The small molecule below binds the protein below.
Small molecule (SMILES): CCCCCCCCCP(=O)(C(C)C)C(C)C

Binding-site contacts:
Ligand atom C02 contacts residue GLU783 of chain 1.A at 4.0 Å.
Ligand atom C07 contacts residue TYR746 of chain 1.A at 3.8 Å (hydrophobic).
Ligand atom C08 contacts residue TYR746 of chain 1.A at 4.3 Å (hydrophobic).
Ligand atom C14 contacts residue ARG843 of chain 1.A at 3.4 Å.
Ligand atom C06 contacts residue ASP803 of chain 1.A at 3.0 Å.
Ligand atom C16 contacts residue TYR746 of chain 1.A at 4.2 Å (hydrophobic).
Ligand atom C04 contacts residue PHE840 of chain 1.A at 4.2 Å (hydrophobic).
Ligand atom C05 contacts residue ASP803 of chain 1.A at 3.5 Å.
Ligand atom C12 contacts residue ARG843 of chain 1.A at 4.4 Å.
Ligand atom C13 contacts residue ILE847 of chain 1.A at 3.8 Å (hydrophobic).
Ligand atom C01 contacts residue VAL776 of chain 1.A at 4.2 Å (hydrophobic).
Ligand atom C17 contacts residue ARG1009 of chain 1.A at 3.8 Å.
Ligand atom C05 contacts residue PHE840 of chain 1.A at 4.1 Å (hydrophobic).
Ligand atom C17 contacts residue ASN742 of chain 1.A at 3.8 Å.
Ligand atom C06 contacts residue ARG843 of chain 1.A at 4.2 Å.
Ligand atom C16 contacts residue PHE745 of chain 1.A at 4.0 Å (hydrophobic).
Ligand atom C07 contacts residue LEU779 of chain 1.A at 3.7 Å (hydrophobic).
Ligand atom C01 contacts residue LEU807 of chain 1.A at 3.9 Å (hydrophobic).
Ligand atom P10 contacts residue ARG843 of chain 1.A at 4.3 Å.
Ligand atom C14 contacts residue ILE847 of chain 1.A at 4.0 Å (hydrophobic).
Ligand atom C04 contacts residue ASP803 of chain 1.A at 3.4 Å.
Ligand atom C05 contacts residue LEU779 of chain 1.A at 4.3 Å (hydrophobic).
Ligand atom C16 contacts residue ASN742 of chain 1.A at 4.1 Å.
Ligand atom C01 contacts residue PHE780 of chain 1.A at 3.7 Å (hydrophobic).
Ligand atom C17 contacts residue PHE1014 of chain 1.A at 3.3 Å (hydrophobic).
Ligand atom C03 contacts residue ASP803 of chain 1.A at 4.1 Å.
Ligand atom C03 contacts residue LEU779 of chain 1.A at 4.4 Å (hydrophobic).
Ligand atom C16 contacts residue PHE1014 of chain 1.A at 3.5 Å (hydrophobic).
Ligand atom C08 contacts residue ARG843 of chain 1.A at 3.6 Å.
Ligand atom C13 contacts residue TYR746 of chain 1.A at 3.8 Å (hydrophobic).
Ligand atom C01 contacts residue LEU779 of chain 1.A at 4.2 Å (hydrophobic).
Ligand atom C09 contacts residue TYR746 of chain 1.A at 4.2 Å (hydrophobic).
Ligand atom C15 contacts residue PHE1014 of chain 1.A at 4.1 Å (hydrophobic).
Ligand atom C12 contacts residue TYR746 of chain 1.A at 3.9 Å (hydrophobic).
Ligand atom C15 contacts residue ASN742 of chain 1.A at 3.9 Å.
Ligand atom C02 contacts residue LEU807 of chain 1.A at 4.2 Å (hydrophobic).
Ligand atom O11 contacts residue ARG843 of chain 1.A at 3.5 Å (salt-bridge).
Ligand atom C17 contacts residue TYR1006 of chain 1.A at 4.2 Å (hydrophobic).
Ligand atom C02 contacts residue ASP803 of chain 1.A at 3.8 Å.
Ligand atom C03 contacts residue PHE840 of chain 1.A at 3.6 Å (hydrophobic).

Sequence of chain 1.A:
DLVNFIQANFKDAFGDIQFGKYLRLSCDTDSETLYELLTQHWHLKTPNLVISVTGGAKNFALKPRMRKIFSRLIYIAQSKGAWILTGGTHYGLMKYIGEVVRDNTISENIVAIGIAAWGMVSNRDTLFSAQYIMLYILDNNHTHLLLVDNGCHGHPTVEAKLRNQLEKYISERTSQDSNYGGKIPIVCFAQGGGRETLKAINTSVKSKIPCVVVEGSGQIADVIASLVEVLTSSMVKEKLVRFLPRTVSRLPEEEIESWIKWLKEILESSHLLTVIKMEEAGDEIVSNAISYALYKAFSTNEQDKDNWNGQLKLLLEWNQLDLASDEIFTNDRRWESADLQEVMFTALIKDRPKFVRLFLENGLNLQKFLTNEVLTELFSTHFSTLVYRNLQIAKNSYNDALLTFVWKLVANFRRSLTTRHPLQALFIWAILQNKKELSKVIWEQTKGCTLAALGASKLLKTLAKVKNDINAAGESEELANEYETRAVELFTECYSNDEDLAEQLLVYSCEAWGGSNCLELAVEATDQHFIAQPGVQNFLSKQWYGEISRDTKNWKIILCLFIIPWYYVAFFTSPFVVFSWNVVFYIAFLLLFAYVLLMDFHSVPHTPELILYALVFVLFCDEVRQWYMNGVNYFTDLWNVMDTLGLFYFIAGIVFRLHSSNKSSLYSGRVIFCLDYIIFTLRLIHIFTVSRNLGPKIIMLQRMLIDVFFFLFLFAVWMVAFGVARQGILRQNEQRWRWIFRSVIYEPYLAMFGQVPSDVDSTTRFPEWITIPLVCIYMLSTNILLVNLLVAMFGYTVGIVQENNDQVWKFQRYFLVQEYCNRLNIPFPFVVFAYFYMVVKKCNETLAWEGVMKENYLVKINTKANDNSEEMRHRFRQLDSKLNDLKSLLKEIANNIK